This small molecule binds to this protein.
Small molecule (SMILES): CC(=O)N[C@@H]1[C@@H](O)[C@H](O)[C@@H](CO)O[C@H]1O

Sequence of chain 38.F:
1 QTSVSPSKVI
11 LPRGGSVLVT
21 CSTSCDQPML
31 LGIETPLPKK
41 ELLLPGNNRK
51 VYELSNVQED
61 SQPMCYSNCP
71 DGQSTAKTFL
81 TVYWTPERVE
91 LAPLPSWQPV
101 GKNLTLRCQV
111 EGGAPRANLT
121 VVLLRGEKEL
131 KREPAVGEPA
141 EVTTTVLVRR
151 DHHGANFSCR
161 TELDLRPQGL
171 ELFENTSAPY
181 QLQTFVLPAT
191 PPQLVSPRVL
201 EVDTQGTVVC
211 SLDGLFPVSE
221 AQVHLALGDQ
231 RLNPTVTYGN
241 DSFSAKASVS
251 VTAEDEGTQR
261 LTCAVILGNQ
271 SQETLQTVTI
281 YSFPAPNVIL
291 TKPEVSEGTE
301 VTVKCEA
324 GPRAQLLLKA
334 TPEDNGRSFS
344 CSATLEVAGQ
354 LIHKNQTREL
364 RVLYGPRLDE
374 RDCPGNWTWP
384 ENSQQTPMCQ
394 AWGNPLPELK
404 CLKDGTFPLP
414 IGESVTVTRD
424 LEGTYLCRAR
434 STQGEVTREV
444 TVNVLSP

Binding-site contacts:
Ligand atom C5 contacts residue ASN175 of chain 38.F at 3.6 Å.
Ligand atom C3 contacts residue THR85 of chain 38.F at 4.4 Å.
Ligand atom O5 contacts residue GLU174 of chain 38.F at 3.5 Å (salt-bridge).
Ligand atom N2 contacts residue ASN175 of chain 38.F at 2.9 Å (h-bond).
Ligand atom C8 contacts residue GLU87 of chain 38.F at 3.6 Å.
Ligand atom O6 contacts residue GLU174 of chain 38.F at 3.8 Å.
Ligand atom N2 contacts residue PRO86 of chain 38.F at 3.9 Å.
Ligand atom C2 contacts residue THR85 of chain 38.F at 4.5 Å.
Ligand atom O4 contacts residue NAG1 of chain 38.K at 2.3 Å (h-bond).
Ligand atom C4 contacts residue ASN175 of chain 38.F at 4.2 Å.
Ligand atom C3 contacts residue ASN175 of chain 38.F at 3.8 Å.
Ligand atom C8 contacts residue ASN175 of chain 38.F at 4.5 Å.
Ligand atom C8 contacts residue ARG88 of chain 38.F at 4.3 Å.
Ligand atom C8 contacts residue PRO86 of chain 38.F at 3.6 Å (hydrophobic).
Ligand atom C3 contacts residue NAG1 of chain 38.K at 3.7 Å.
Ligand atom C2 contacts residue ASN175 of chain 38.F at 2.4 Å.
Ligand atom C5 contacts residue NAG1 of chain 38.K at 3.8 Å.
Ligand atom O6 contacts residue PHE173 of chain 38.F at 4.0 Å.
Ligand atom C7 contacts residue ASN175 of chain 38.F at 3.4 Å.
Ligand atom C6 contacts residue NAG1 of chain 38.K at 4.2 Å.
Ligand atom O5 contacts residue THR85 of chain 38.F at 4.3 Å.
Ligand atom C5 contacts residue THR85 of chain 38.F at 4.0 Å.
Ligand atom C1 contacts residue GLU174 of chain 38.F at 4.1 Å.
Ligand atom O7 contacts residue ASN175 of chain 38.F at 3.5 Å (h-bond).
Ligand atom C7 contacts residue PRO86 of chain 38.F at 4.3 Å (hydrophobic).
Ligand atom C1 contacts residue THR85 of chain 38.F at 3.8 Å.
Ligand atom N2 contacts residue THR85 of chain 38.F at 4.5 Å.
Ligand atom C4 contacts residue NAG1 of chain 38.K at 3.5 Å.
Ligand atom C1 contacts residue ASN175 of chain 38.F at 1.4 Å.
Ligand atom O6 contacts residue THR85 of chain 38.F at 4.4 Å.
Ligand atom O5 contacts residue ASN175 of chain 38.F at 2.4 Å (h-bond).
Ligand atom O3 contacts residue NAG1 of chain 38.K at 3.9 Å.